Binding-site contacts:
Ligand atom C2 contacts residue ASN154 of chain 30.F at 3.5 Å.
Ligand atom C8 contacts residue MET151 of chain 30.F at 4.1 Å (hydrophobic).
Ligand atom C5 contacts residue ASN154 of chain 30.F at 2.1 Å.
Ligand atom C6 contacts residue ASN154 of chain 30.F at 3.0 Å.
Ligand atom O4 contacts residue ASN154 of chain 30.F at 3.5 Å (h-bond).
Ligand atom C2 contacts residue HIS148 of chain 30.F at 4.2 Å.
Ligand atom C6 contacts residue GLY157 of chain 30.F at 4.2 Å.
Ligand atom N2 contacts residue THR156 of chain 30.F at 4.3 Å.
Ligand atom C6 contacts residue ASP155 of chain 30.F at 4.3 Å.
Ligand atom N2 contacts residue GLY150 of chain 30.F at 4.1 Å.
Ligand atom O6 contacts residue THR156 of chain 30.F at 1.2 Å (h-bond).
Ligand atom C2 contacts residue GLY150 of chain 30.F at 4.5 Å.
Ligand atom C4 contacts residue ASN154 of chain 30.F at 3.2 Å.
Ligand atom O4 contacts residue THR156 of chain 30.F at 4.2 Å.
Ligand atom N2 contacts residue MET151 of chain 30.F at 3.4 Å.
Ligand atom O7 contacts residue THR156 of chain 30.F at 2.4 Å.
Ligand atom N2 contacts residue HIS148 of chain 30.F at 2.8 Å (h-bond).
Ligand atom C8 contacts residue GLY157 of chain 30.F at 4.5 Å.
Ligand atom C4 contacts residue THR156 of chain 30.F at 4.1 Å.
Ligand atom C6 contacts residue THR156 of chain 30.F at 1.8 Å.
Ligand atom C1 contacts residue MET151 of chain 30.F at 3.6 Å (hydrophobic).
Ligand atom C3 contacts residue ASN154 of chain 30.F at 3.5 Å.
Ligand atom C8 contacts residue HIS148 of chain 30.F at 1.2 Å.
Ligand atom C7 contacts residue HIS148 of chain 30.F at 2.3 Å.
Ligand atom O6 contacts residue ASP155 of chain 30.F at 4.2 Å.
Ligand atom C2 contacts residue MET151 of chain 30.F at 4.1 Å (hydrophobic).
Ligand atom N2 contacts residue ASN154 of chain 30.F at 4.3 Å.
Ligand atom C8 contacts residue THR156 of chain 30.F at 2.9 Å.
Ligand atom O5 contacts residue THR156 of chain 30.F at 3.8 Å.
Ligand atom C1 contacts residue GLY150 of chain 30.F at 3.8 Å.
Ligand atom O5 contacts residue ASN154 of chain 30.F at 2.4 Å (h-bond).
Ligand atom O5 contacts residue ARG164 of chain 30.F at 4.3 Å.
Ligand atom C5 contacts residue THR156 of chain 30.F at 3.2 Å.
Ligand atom C1 contacts residue ASN154 of chain 30.F at 2.5 Å.
Ligand atom C7 contacts residue MET151 of chain 30.F at 4.0 Å (hydrophobic).
Ligand atom O6 contacts residue ASN154 of chain 30.F at 2.4 Å (h-bond).
Ligand atom C7 contacts residue THR156 of chain 30.F at 3.4 Å.
Ligand atom O7 contacts residue HIS148 of chain 30.F at 3.3 Å (h-bond).

Sequence of chain 30.F:
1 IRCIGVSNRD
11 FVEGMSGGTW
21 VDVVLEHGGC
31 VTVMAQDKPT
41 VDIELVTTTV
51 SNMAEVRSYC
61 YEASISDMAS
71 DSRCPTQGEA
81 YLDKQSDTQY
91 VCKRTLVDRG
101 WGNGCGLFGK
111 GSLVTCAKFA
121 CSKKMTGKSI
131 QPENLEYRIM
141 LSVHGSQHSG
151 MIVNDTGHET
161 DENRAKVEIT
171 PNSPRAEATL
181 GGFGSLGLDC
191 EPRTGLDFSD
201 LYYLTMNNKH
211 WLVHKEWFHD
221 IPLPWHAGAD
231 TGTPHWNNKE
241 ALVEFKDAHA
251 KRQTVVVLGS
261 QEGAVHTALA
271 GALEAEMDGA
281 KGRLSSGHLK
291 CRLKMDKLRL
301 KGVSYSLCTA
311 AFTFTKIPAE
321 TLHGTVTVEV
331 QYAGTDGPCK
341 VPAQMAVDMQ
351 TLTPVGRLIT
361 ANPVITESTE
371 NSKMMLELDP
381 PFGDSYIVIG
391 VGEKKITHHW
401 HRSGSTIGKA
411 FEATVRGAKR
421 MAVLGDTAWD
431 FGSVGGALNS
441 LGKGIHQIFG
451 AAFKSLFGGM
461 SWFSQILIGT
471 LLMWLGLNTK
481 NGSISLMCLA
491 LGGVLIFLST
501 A

A protein and the small-molecule ligand that binds it are described below.
Small molecule (SMILES): CC(=O)N[C@H]1[C@H](O[C@H]2[C@H](O)[C@@H](NC(C)=O)CO[C@@H]2CO)O[C@H](CO)[C@@H](O)[C@@H]1O